The protein below binds the small molecule below.
Small molecule (SMILES): O=C(CO)[C@@H](O)[C@H](O)[C@H](O)COP(=O)(O)O

Binding-site contacts:
Ligand atom O4 contacts residue ILE133 of chain 1.B at 3.9 Å.
Ligand atom C2 contacts residue LEU66 of chain 1.B at 4.1 Å (hydrophobic).
Ligand atom O2 contacts residue LEU66 of chain 1.B at 3.5 Å.
Ligand atom C1 contacts residue LEU66 of chain 1.B at 4.0 Å (hydrophobic).
Ligand atom C1 contacts residue ALA35 of chain 1.B at 3.8 Å (hydrophobic).
Ligand atom C2 contacts residue ASP67 of chain 1.B at 3.3 Å.
Ligand atom O1 contacts residue ASP67 of chain 1.B at 2.9 Å (salt-bridge).
Ligand atom C1 contacts residue ASP67 of chain 1.B at 3.9 Å.
Ligand atom O3P contacts residue ARG167 of chain 1.B at 2.8 Å (salt-bridge).
Ligand atom C6 contacts residue LYS202 of chain 1.B at 3.7 Å.
Ligand atom O1 contacts residue LEU66 of chain 1.B at 3.7 Å.
Ligand atom P contacts residue ARG167 of chain 1.B at 3.9 Å.
Ligand atom O2 contacts residue ASP67 of chain 1.B at 2.4 Å (salt-bridge).
Ligand atom C3 contacts residue GLY140 of chain 1.B at 3.5 Å.
Ligand atom C5 contacts residue GLY134 of chain 1.B at 4.1 Å.
Ligand atom O3P contacts residue GLY38 of chain 1.B at 2.8 Å (h-bond).
Ligand atom P contacts residue THR39 of chain 1.B at 3.6 Å.
Ligand atom C1 contacts residue THR36 of chain 1.B at 3.4 Å.
Ligand atom O1 contacts residue THR36 of chain 1.B at 2.9 Å (h-bond).
Ligand atom O2P contacts residue LYS202 of chain 1.B at 2.7 Å (salt-bridge).
Ligand atom O2 contacts residue GLY140 of chain 1.B at 3.0 Å.
Ligand atom O3P contacts residue GLY37 of chain 1.B at 3.5 Å.
Ligand atom O2P contacts residue ARG167 of chain 1.B at 3.9 Å.
Ligand atom P contacts residue GLY38 of chain 1.B at 3.6 Å.
Ligand atom C5 contacts residue ILE133 of chain 1.B at 3.9 Å (hydrophobic).
Ligand atom O3 contacts residue GLY140 of chain 1.B at 2.6 Å (h-bond).
Ligand atom O5 contacts residue HIS138 of chain 1.B at 2.7 Å (h-bond).
Ligand atom O3 contacts residue HIS138 of chain 1.B at 3.3 Å.
Ligand atom O1P contacts residue THR39 of chain 1.B at 2.6 Å (h-bond).
Ligand atom O2P contacts residue THR39 of chain 1.B at 3.6 Å.
Ligand atom C6 contacts residue ILE133 of chain 1.B at 3.4 Å (hydrophobic).
Ligand atom O4 contacts residue GLY132 of chain 1.B at 3.2 Å.
Ligand atom C2 contacts residue GLY140 of chain 1.B at 3.9 Å.
Ligand atom O1P contacts residue GLY37 of chain 1.B at 3.8 Å.
Ligand atom O3 contacts residue ILE139 of chain 1.B at 4.1 Å.
Ligand atom P contacts residue LYS202 of chain 1.B at 3.9 Å.
Ligand atom O1P contacts residue GLY38 of chain 1.B at 3.3 Å (h-bond).
Ligand atom O1 contacts residue ALA35 of chain 1.B at 3.4 Å.
Ligand atom C5 contacts residue HIS138 of chain 1.B at 3.4 Å.
Ligand atom C3 contacts residue HIS138 of chain 1.B at 4.0 Å.

Sequence of chain 1.B:
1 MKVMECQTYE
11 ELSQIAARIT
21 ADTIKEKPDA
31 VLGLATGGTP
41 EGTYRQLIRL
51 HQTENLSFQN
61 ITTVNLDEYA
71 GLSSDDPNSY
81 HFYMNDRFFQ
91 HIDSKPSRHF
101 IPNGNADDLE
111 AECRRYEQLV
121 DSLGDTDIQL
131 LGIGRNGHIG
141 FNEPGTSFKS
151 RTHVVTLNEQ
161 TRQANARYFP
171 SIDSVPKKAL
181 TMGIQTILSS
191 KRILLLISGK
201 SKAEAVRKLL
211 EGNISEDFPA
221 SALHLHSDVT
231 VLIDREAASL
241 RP